Binding-site contacts:
Ligand atom C7 contacts residue VAL307 of chain 1.A at 4.2 Å (hydrophobic).
Ligand atom C6 contacts residue GLU200 of chain 1.A at 3.9 Å.
Ligand atom C4 contacts residue ASN179 of chain 1.A at 4.2 Å.
Ligand atom O5 contacts residue THR181 of chain 1.A at 4.4 Å.
Ligand atom C1 contacts residue ASN179 of chain 1.A at 1.4 Å.
Ligand atom O5 contacts residue ASN179 of chain 1.A at 2.3 Å (h-bond).
Ligand atom O6 contacts residue TYR198 of chain 1.A at 3.5 Å (h-bond).
Ligand atom N2 contacts residue ASN179 of chain 1.A at 3.0 Å (h-bond).
Ligand atom O6 contacts residue GLU200 of chain 1.A at 3.7 Å.
Ligand atom O7 contacts residue ASN179 of chain 1.A at 3.5 Å (h-bond).
Ligand atom C7 contacts residue ASN179 of chain 1.A at 3.5 Å.
Ligand atom C1 contacts residue ASN305 of chain 1.A at 4.4 Å.
Ligand atom C1 contacts residue GLU200 of chain 1.A at 4.3 Å.
Ligand atom C5 contacts residue GLU200 of chain 1.A at 4.3 Å.
Ligand atom C5 contacts residue THR181 of chain 1.A at 4.4 Å.
Ligand atom N2 contacts residue VAL307 of chain 1.A at 4.0 Å.
Ligand atom O6 contacts residue THR181 of chain 1.A at 3.8 Å.
Ligand atom C5 contacts residue ASN179 of chain 1.A at 3.6 Å.
Ligand atom C2 contacts residue ASN179 of chain 1.A at 2.5 Å.
Ligand atom C3 contacts residue ASN179 of chain 1.A at 3.8 Å.
Ligand atom O5 contacts residue GLU200 of chain 1.A at 3.4 Å (salt-bridge).
Ligand atom C8 contacts residue VAL307 of chain 1.A at 3.8 Å (hydrophobic).

A small-molecule ligand and the protein it binds are described below.
Small molecule (SMILES): CC(=O)N[C@@H]1[C@@H](O)[C@H](O)[C@@H](CO)O[C@H]1O

Sequence of chain 1.A:
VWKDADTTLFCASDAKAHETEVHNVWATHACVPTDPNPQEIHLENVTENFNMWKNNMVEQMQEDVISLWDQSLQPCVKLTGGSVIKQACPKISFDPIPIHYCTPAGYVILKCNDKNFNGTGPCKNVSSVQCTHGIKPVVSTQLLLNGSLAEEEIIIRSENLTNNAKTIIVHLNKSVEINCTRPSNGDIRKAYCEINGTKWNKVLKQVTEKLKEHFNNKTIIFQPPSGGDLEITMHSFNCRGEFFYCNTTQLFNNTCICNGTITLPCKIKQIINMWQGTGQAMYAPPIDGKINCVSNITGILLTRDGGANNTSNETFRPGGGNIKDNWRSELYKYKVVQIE